Sequence of chain 1.B:
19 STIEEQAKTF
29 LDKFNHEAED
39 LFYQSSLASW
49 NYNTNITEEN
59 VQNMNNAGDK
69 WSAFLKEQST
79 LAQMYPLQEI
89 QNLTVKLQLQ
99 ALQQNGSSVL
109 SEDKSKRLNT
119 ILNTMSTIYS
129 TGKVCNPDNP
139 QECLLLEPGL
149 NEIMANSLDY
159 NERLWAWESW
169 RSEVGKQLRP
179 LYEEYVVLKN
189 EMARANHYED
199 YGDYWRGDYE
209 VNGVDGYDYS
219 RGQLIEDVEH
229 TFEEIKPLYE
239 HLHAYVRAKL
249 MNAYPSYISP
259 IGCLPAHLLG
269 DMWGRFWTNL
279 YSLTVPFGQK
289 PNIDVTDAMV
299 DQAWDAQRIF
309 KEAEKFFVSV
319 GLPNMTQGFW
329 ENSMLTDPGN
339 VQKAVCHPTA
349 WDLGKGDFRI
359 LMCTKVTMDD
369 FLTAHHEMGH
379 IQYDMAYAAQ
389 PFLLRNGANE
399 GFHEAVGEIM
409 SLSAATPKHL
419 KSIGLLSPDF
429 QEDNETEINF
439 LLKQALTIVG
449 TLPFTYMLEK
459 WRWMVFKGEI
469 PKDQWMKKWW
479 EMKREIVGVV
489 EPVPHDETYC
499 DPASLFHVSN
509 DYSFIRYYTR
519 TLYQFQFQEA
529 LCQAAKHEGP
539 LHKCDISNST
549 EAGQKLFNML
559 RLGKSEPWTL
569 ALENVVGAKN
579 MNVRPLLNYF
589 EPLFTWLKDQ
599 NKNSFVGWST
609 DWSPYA

Binding-site contacts:
Ligand atom N2 contacts residue ASN53 of chain 1.B at 3.3 Å (h-bond).
Ligand atom C6 contacts residue GLN340 of chain 1.B at 4.0 Å.
Ligand atom C6 contacts residue VAL339 of chain 1.B at 4.0 Å (hydrophobic).
Ligand atom C1 contacts residue ASN53 of chain 1.B at 1.4 Å.
Ligand atom C7 contacts residue GLU57 of chain 1.B at 3.6 Å.
Ligand atom O3 contacts residue THR55 of chain 1.B at 3.6 Å.
Ligand atom C7 contacts residue ASN53 of chain 1.B at 4.3 Å.
Ligand atom O5 contacts residue ASN53 of chain 1.B at 2.4 Å (h-bond).
Ligand atom O3 contacts residue ASN53 of chain 1.B at 3.1 Å (h-bond).
Ligand atom O6 contacts residue VAL339 of chain 1.B at 4.1 Å.
Ligand atom O6 contacts residue GLN340 of chain 1.B at 3.5 Å (h-bond).
Ligand atom C2 contacts residue ASN53 of chain 1.B at 2.5 Å.
Ligand atom O7 contacts residue GLU57 of chain 1.B at 2.8 Å (salt-bridge).
Ligand atom C4 contacts residue ASN53 of chain 1.B at 4.2 Å.
Ligand atom C3 contacts residue ASN53 of chain 1.B at 3.7 Å.
Ligand atom O5 contacts residue GLN340 of chain 1.B at 4.2 Å.
Ligand atom C8 contacts residue GLU57 of chain 1.B at 3.6 Å.
Ligand atom C5 contacts residue ASN53 of chain 1.B at 3.6 Å.

The small molecule below binds the protein below.
Small molecule (SMILES): CC(=O)N[C@@H]1[C@@H](O)[C@H](O)[C@@H](CO)O[C@H]1O